A small-molecule ligand and the protein it binds are described below.
Small molecule (SMILES): CN1CCCN(C)C(=O)COc2cc(ccc2OC2CCOCC2)Nc2ncnc3[nH]cc(c23)C1

Sequence of chain 1.A:
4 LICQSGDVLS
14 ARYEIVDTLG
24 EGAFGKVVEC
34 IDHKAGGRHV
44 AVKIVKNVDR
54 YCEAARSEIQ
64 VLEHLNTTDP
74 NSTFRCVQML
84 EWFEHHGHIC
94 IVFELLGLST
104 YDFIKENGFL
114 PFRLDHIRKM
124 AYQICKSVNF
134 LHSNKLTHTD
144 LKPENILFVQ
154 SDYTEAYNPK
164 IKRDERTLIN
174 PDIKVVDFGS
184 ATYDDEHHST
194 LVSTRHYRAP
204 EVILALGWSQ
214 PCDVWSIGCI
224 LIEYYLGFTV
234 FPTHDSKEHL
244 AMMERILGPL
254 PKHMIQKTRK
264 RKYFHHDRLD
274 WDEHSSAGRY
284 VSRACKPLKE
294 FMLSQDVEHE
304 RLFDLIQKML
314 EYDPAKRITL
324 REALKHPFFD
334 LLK

Binding-site contacts:
Ligand atom C21 contacts residue ALA44 of chain 1.A at 3.5 Å (hydrophobic).
Ligand atom C19 contacts residue LEU150 of chain 1.A at 3.4 Å (hydrophobic).
Ligand atom C21 contacts residue GLU97 of chain 1.A at 3.8 Å.
Ligand atom O3 contacts residue GLY23 of chain 1.A at 3.4 Å.
Ligand atom N5 contacts residue GLU97 of chain 1.A at 4.0 Å.
Ligand atom O1 contacts residue PHE27 of chain 1.A at 3.9 Å.
Ligand atom C11 contacts residue VAL30 of chain 1.A at 3.8 Å (hydrophobic).
Ligand atom C15 contacts residue LEU22 of chain 1.A at 3.7 Å (hydrophobic).
Ligand atom C1 contacts residue LYS46 of chain 1.A at 4.0 Å.
Ligand atom C11 contacts residue LEU22 of chain 1.A at 3.9 Å (hydrophobic).
Ligand atom C22 contacts residue LEU99 of chain 1.A at 4.0 Å (hydrophobic).
Ligand atom N3 contacts residue LEU150 of chain 1.A at 3.7 Å.
Ligand atom C12 contacts residue GLY23 of chain 1.A at 3.9 Å.
Ligand atom C5 contacts residue ASN148 of chain 1.A at 3.1 Å.
Ligand atom C16 contacts residue ASP105 of chain 1.A at 3.3 Å.
Ligand atom N6 contacts residue LEU99 of chain 1.A at 3.8 Å.
Ligand atom C10 contacts residue VAL30 of chain 1.A at 4.0 Å (hydrophobic).
Ligand atom O3 contacts residue LEU22 of chain 1.A at 4.0 Å.
Ligand atom C20 contacts residue LEU22 of chain 1.A at 3.7 Å (hydrophobic).
Ligand atom C1 contacts residue PHE96 of chain 1.A at 3.7 Å (hydrophobic).
Ligand atom C3 contacts residue LYS46 of chain 1.A at 3.7 Å.
Ligand atom C22 contacts residue PHE96 of chain 1.A at 3.5 Å (hydrophobic).
Ligand atom C12 contacts residue LEU22 of chain 1.A at 3.6 Å (hydrophobic).
Ligand atom N5 contacts residue LEU99 of chain 1.A at 2.9 Å (h-bond).
Ligand atom N5 contacts residue LEU98 of chain 1.A at 3.8 Å.
Ligand atom C25 contacts residue LEU150 of chain 1.A at 3.6 Å (hydrophobic).
Ligand atom C22 contacts residue VAL80 of chain 1.A at 3.9 Å (hydrophobic).
Ligand atom N5 contacts residue ALA44 of chain 1.A at 3.5 Å.
Ligand atom C21 contacts residue LEU99 of chain 1.A at 3.7 Å (hydrophobic).
Ligand atom C24 contacts residue VAL179 of chain 1.A at 3.9 Å (hydrophobic).
Ligand atom N6 contacts residue ALA44 of chain 1.A at 3.6 Å.
Ligand atom C4 contacts residue LYS46 of chain 1.A at 3.8 Å.
Ligand atom C20 contacts residue LEU99 of chain 1.A at 3.3 Å (hydrophobic).
Ligand atom N6 contacts residue PHE96 of chain 1.A at 3.8 Å.
Ligand atom N3 contacts residue VAL30 of chain 1.A at 4.0 Å.
Ligand atom O1 contacts residue VAL30 of chain 1.A at 4.0 Å.
Ligand atom N4 contacts residue LEU22 of chain 1.A at 3.9 Å.
Ligand atom N4 contacts residue LEU150 of chain 1.A at 3.7 Å.
Ligand atom C22 contacts residue GLU97 of chain 1.A at 3.8 Å.
Ligand atom N6 contacts residue GLU97 of chain 1.A at 2.8 Å (salt-bridge).